Sequence of chain 1.A:
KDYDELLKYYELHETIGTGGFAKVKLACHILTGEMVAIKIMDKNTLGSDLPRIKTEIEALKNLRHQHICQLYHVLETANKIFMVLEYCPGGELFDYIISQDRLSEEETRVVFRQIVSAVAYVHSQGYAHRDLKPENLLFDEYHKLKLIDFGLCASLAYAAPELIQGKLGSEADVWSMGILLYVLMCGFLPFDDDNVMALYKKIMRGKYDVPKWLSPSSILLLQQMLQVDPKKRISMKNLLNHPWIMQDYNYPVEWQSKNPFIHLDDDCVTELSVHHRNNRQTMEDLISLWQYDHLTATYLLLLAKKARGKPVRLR

Binding-site contacts:
Ligand atom C23 contacts residue CYS71 of chain 1.A at 3.8 Å (hydrophobic).
Ligand atom N1 contacts residue VAL26 of chain 1.A at 3.8 Å.
Ligand atom C21 contacts residue CYS90 of chain 1.A at 3.6 Å (hydrophobic).
Ligand atom C25 contacts residue THR20 of chain 1.A at 3.8 Å.
Ligand atom O4 contacts residue ILE150 of chain 1.A at 3.1 Å.
Ligand atom C25 contacts residue GLY21 of chain 1.A at 3.6 Å.
Ligand atom C9 contacts residue ILE150 of chain 1.A at 3.6 Å (hydrophobic).
Ligand atom C15 contacts residue ALA39 of chain 1.A at 3.5 Å (hydrophobic).
Ligand atom O2 contacts residue TYR89 of chain 1.A at 3.3 Å.
Ligand atom O2 contacts residue CYS90 of chain 1.A at 2.8 Å (h-bond).
Ligand atom C12 contacts residue LYS41 of chain 1.A at 3.5 Å.
Ligand atom C3 contacts residue ILE150 of chain 1.A at 3.7 Å (hydrophobic).
Ligand atom C5 contacts residue LEU140 of chain 1.A at 3.4 Å (hydrophobic).
Ligand atom C15 contacts residue GLU88 of chain 1.A at 3.7 Å.
Ligand atom C23 contacts residue ALA39 of chain 1.A at 3.8 Å (hydrophobic).
Ligand atom N3 contacts residue GLU88 of chain 1.A at 2.8 Å (salt-bridge).
Ligand atom C14 contacts residue LEU87 of chain 1.A at 3.8 Å (hydrophobic).
Ligand atom C7 contacts residue LEU140 of chain 1.A at 3.6 Å (hydrophobic).
Ligand atom C27 contacts residue GLU137 of chain 1.A at 3.7 Å.
Ligand atom N1 contacts residue ILE150 of chain 1.A at 3.8 Å.
Ligand atom C21 contacts residue ILE18 of chain 1.A at 3.5 Å (hydrophobic).
Ligand atom N3 contacts residue CYS71 of chain 1.A at 3.7 Å.
Ligand atom C10 contacts residue VAL26 of chain 1.A at 3.7 Å (hydrophobic).
Ligand atom C8 contacts residue ILE150 of chain 1.A at 3.6 Å (hydrophobic).
Ligand atom O1 contacts residue GLY19 of chain 1.A at 3.5 Å.
Ligand atom C16 contacts residue ILE18 of chain 1.A at 3.6 Å (hydrophobic).
Ligand atom C24 contacts residue GLU94 of chain 1.A at 3.6 Å.
Ligand atom C26 contacts residue THR20 of chain 1.A at 3.1 Å.
Ligand atom O2 contacts residue LEU140 of chain 1.A at 3.8 Å.
Ligand atom C18 contacts residue ILE18 of chain 1.A at 3.2 Å (hydrophobic).
Ligand atom N3 contacts residue ALA39 of chain 1.A at 3.3 Å.
Ligand atom C27 contacts residue GLU94 of chain 1.A at 3.4 Å.
Ligand atom C6 contacts residue LEU140 of chain 1.A at 3.1 Å (hydrophobic).
Ligand atom C15 contacts residue LEU140 of chain 1.A at 3.4 Å (hydrophobic).
Ligand atom C1 contacts residue GLU137 of chain 1.A at 3.7 Å.
Ligand atom O4 contacts residue GLU137 of chain 1.A at 3.1 Å (salt-bridge).
Ligand atom C10 contacts residue ILE150 of chain 1.A at 3.7 Å (hydrophobic).
Ligand atom O4 contacts residue ASN138 of chain 1.A at 3.6 Å.
Ligand atom O5 contacts residue GLU94 of chain 1.A at 3.2 Å (salt-bridge).
Ligand atom C13 contacts residue LYS41 of chain 1.A at 3.5 Å.

This small molecule binds to this protein.
Small molecule (SMILES): COC(=O)[C@@]1(O)C[C@H]2O[C@]1(C)n1c3ccccc3c3c4c(c5c6ccccc6n2c5c31)C(=O)NC4